A small-molecule ligand and the protein it binds are described below.
Small molecule (SMILES): CC(=O)N[C@@H]1[C@@H](O)[C@H](O)[C@@H](CO)O[C@H]1O

Sequence of chain 1.B:
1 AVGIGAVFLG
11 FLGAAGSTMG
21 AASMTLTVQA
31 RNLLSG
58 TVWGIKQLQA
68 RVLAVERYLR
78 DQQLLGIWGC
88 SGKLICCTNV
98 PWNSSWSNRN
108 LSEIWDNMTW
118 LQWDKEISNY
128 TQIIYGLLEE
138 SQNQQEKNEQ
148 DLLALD

Binding-site contacts:
Ligand atom C8 contacts residue TYR127 of chain 1.B at 4.2 Å (hydrophobic).
Ligand atom C3 contacts residue ASN126 of chain 1.B at 3.8 Å.
Ligand atom O7 contacts residue ASN126 of chain 1.B at 2.9 Å (h-bond).
Ligand atom O7 contacts residue TYR127 of chain 1.B at 3.3 Å (h-bond).
Ligand atom C8 contacts residue GLU123 of chain 1.B at 3.8 Å.
Ligand atom C8 contacts residue LYS122 of chain 1.B at 3.2 Å.
Ligand atom C8 contacts residue ILE124 of chain 1.B at 4.4 Å (hydrophobic).
Ligand atom C7 contacts residue TYR127 of chain 1.B at 4.3 Å (hydrophobic).
Ligand atom C2 contacts residue ASN126 of chain 1.B at 2.4 Å.
Ligand atom C1 contacts residue ASN126 of chain 1.B at 1.4 Å.
Ligand atom C7 contacts residue ASN126 of chain 1.B at 3.1 Å.
Ligand atom C5 contacts residue ASN126 of chain 1.B at 3.7 Å.
Ligand atom O5 contacts residue ASN126 of chain 1.B at 2.4 Å (h-bond).
Ligand atom C8 contacts residue ASN126 of chain 1.B at 4.2 Å.
Ligand atom C4 contacts residue ASN126 of chain 1.B at 4.2 Å.
Ligand atom N2 contacts residue ASN126 of chain 1.B at 2.8 Å (h-bond).